Sequence of chain 2.E:
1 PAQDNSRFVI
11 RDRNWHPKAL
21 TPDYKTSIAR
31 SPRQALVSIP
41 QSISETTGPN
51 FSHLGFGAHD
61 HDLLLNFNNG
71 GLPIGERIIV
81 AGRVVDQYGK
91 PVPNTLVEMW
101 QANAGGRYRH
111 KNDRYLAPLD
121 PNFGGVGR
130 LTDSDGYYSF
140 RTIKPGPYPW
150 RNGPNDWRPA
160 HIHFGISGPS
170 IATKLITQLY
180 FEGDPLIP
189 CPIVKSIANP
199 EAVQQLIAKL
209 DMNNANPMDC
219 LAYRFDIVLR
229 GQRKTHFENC

Sequence of chain 1.F:
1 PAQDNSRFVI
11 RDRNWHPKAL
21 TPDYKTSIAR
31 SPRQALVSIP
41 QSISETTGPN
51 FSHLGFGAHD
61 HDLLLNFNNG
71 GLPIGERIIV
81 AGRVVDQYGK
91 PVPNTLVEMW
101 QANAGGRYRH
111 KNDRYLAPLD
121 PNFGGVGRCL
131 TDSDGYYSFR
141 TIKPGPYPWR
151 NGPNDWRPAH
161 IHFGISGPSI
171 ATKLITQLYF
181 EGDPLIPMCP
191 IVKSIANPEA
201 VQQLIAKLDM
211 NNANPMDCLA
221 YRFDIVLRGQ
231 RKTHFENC

Sequence of chain 2.D:
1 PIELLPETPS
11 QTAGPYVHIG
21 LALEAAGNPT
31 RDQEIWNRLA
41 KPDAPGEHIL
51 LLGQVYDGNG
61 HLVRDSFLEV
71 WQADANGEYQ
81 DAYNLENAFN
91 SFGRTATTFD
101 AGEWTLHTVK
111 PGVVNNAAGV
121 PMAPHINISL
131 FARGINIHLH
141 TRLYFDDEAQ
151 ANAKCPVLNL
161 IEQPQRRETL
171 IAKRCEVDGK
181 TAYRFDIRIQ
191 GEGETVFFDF

Binding-site contacts:
Ligand atom F9 contacts residue PRO153 of chain 2.F at 3.6 Å.
Ligand atom C5 contacts residue PRO215 of chain 1.F at 4.0 Å (hydrophobic).
Ligand atom C4 contacts residue ILE39 of chain 2.E at 4.3 Å (hydrophobic).
Ligand atom C5 contacts residue ILE39 of chain 2.E at 4.5 Å (hydrophobic).
Ligand atom O7 contacts residue PRO40 of chain 2.E at 4.0 Å.
Ligand atom C3 contacts residue PRO40 of chain 2.E at 4.0 Å (hydrophobic).
Ligand atom C3 contacts residue ARG150 of chain 2.F at 4.0 Å.
Ligand atom O7 contacts residue MET216 of chain 1.F at 3.9 Å.
Ligand atom C3 contacts residue ILE39 of chain 2.E at 4.5 Å (hydrophobic).
Ligand atom C6 contacts residue PRO215 of chain 1.F at 4.1 Å (hydrophobic).
Ligand atom O8 contacts residue ARG150 of chain 2.F at 2.9 Å (salt-bridge).
Ligand atom C1 contacts residue BME1 of chain 2.S at 3.7 Å.
Ligand atom C4 contacts residue MET216 of chain 1.F at 4.4 Å (hydrophobic).
Ligand atom F9 contacts residue GLY152 of chain 2.F at 3.9 Å.
Ligand atom C3 contacts residue MET216 of chain 1.F at 4.4 Å (hydrophobic).
Ligand atom C1 contacts residue PRO40 of chain 2.E at 3.9 Å (hydrophobic).
Ligand atom C3 contacts residue SER38 of chain 2.E at 3.9 Å.
Ligand atom O8 contacts residue LEU160 of chain 2.D at 3.3 Å.
Ligand atom O8 contacts residue BME1 of chain 2.S at 2.8 Å (h-bond).
Ligand atom C2 contacts residue BME1 of chain 2.S at 3.6 Å.
Ligand atom C2 contacts residue ARG150 of chain 2.F at 3.6 Å.
Ligand atom C5 contacts residue PRO40 of chain 2.E at 4.2 Å (hydrophobic).
Ligand atom F9 contacts residue ILE39 of chain 2.E at 4.0 Å.
Ligand atom O8 contacts residue PRO40 of chain 2.E at 4.1 Å.
Ligand atom C5 contacts residue MET216 of chain 1.F at 3.9 Å (hydrophobic).
Ligand atom F9 contacts residue SER38 of chain 2.E at 3.1 Å.
Ligand atom O7 contacts residue BME1 of chain 2.S at 2.9 Å (h-bond).
Ligand atom C4 contacts residue SER38 of chain 2.E at 4.2 Å.
Ligand atom C5 contacts residue PRO153 of chain 2.F at 3.7 Å (hydrophobic).
Ligand atom C6 contacts residue PRO40 of chain 2.E at 3.8 Å (hydrophobic).
Ligand atom C2 contacts residue PRO40 of chain 2.E at 3.8 Å (hydrophobic).
Ligand atom C1 contacts residue MET216 of chain 1.F at 3.5 Å (hydrophobic).
Ligand atom C2 contacts residue MET216 of chain 1.F at 4.0 Å (hydrophobic).
Ligand atom C4 contacts residue PRO153 of chain 2.F at 4.3 Å (hydrophobic).
Ligand atom C2 contacts residue LEU160 of chain 2.D at 4.3 Å (hydrophobic).
Ligand atom C4 contacts residue PRO40 of chain 2.E at 4.2 Å (hydrophobic).
Ligand atom C3 contacts residue LEU160 of chain 2.D at 4.5 Å (hydrophobic).
Ligand atom C6 contacts residue MET216 of chain 1.F at 3.5 Å (hydrophobic).

Sequence of chain 2.F:
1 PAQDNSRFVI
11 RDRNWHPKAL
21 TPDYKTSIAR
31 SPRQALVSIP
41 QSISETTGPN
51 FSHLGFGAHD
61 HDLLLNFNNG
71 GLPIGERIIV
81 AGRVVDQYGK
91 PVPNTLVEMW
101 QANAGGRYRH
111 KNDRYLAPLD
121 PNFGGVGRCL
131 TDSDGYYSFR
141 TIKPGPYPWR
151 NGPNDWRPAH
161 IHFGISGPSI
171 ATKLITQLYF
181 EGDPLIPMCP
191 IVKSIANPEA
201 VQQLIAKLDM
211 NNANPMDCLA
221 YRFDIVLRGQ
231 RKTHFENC

A protein and the small-molecule ligand that binds it are described below.
Small molecule (SMILES): Oc1ccc(F)cc1O